Sequence of chain 7.U:
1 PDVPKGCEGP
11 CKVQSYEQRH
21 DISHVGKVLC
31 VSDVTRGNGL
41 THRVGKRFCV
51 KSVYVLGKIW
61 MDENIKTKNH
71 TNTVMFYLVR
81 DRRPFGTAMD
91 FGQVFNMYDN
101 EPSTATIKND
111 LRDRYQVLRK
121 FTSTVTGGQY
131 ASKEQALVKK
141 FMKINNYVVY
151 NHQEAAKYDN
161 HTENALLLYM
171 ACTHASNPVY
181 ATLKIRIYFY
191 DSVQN

The small molecule below binds the protein below.
Small molecule (SMILES): Nc1ccn([C@H]2C[C@H](O[P](=O)(O)OC[C@H]3O[C@@H](n4cnc5c(N)ncnc54)C[C@@H]3O[P](=O)(O)OC[C@H]3O[C@@H](n4cnc5c(N)ncnc54)C[C@@H]3O[P](=O)(O)OC[C@H]3O[C@@H](n4ccc(N)nc4=O)C[C@@H]3O[P](=O)(O)OC[C@H]3O[C@@H](n4ccc(N)nc4=O)C[C@@H]3O[P](=O)(O)OC[C@H]3O[C@@H](n4cnc5c(N)ncnc54)C[C@@H]3O[P](=O)(O)OC[C@H]3O[C@@H](n4ccc(N)nc4=O)C[C@@H]3O)[C@@H](COP(=O)=O)O2)c(=O)n1

Sequence of chain 7.M:
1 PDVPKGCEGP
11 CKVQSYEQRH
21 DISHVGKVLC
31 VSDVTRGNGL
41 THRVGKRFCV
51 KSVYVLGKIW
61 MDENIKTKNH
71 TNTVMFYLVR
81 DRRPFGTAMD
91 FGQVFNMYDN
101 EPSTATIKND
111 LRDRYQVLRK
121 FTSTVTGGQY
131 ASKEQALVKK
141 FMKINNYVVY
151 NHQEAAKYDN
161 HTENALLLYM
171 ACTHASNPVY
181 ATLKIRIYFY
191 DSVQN

Sequence of chain 7.G:
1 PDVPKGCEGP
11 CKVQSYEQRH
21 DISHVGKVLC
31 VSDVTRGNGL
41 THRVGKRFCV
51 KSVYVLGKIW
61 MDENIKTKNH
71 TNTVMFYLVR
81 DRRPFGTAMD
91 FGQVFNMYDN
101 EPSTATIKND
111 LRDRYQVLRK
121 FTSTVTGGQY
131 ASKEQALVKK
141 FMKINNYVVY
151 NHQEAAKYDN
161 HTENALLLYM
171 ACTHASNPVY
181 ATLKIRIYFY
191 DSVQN

Binding-site contacts:
Ligand atom C2 contacts residue PHE141 of chain 7.M at 3.4 Å (hydrophobic).
Ligand atom OP2 contacts residue LYS120 of chain 7.U at 2.7 Å (salt-bridge).
Ligand atom C6 contacts residue PHE141 of chain 7.M at 3.4 Å (hydrophobic).
Ligand atom C5 contacts residue ASP2 of chain 7.M at 3.6 Å.
Ligand atom O4' contacts residue ARG80 of chain 7.U at 3.5 Å (salt-bridge).
Ligand atom C2' contacts residue CYS11 of chain 7.M at 3.6 Å (hydrophobic).
Ligand atom OP1 contacts residue LYS120 of chain 7.U at 2.9 Å (salt-bridge).
Ligand atom O3' contacts residue ASP113 of chain 7.U at 3.3 Å (salt-bridge).
Ligand atom C5' contacts residue ASP113 of chain 7.U at 3.2 Å.
Ligand atom P contacts residue ASP113 of chain 7.U at 3.5 Å.
Ligand atom OP2 contacts residue TYR54 of chain 7.M at 2.8 Å (h-bond).
Ligand atom O3' contacts residue ARG82 of chain 7.U at 3.2 Å (salt-bridge).
Ligand atom O4' contacts residue GLN116 of chain 7.U at 3.6 Å.
Ligand atom C5' contacts residue LYS120 of chain 7.U at 3.6 Å.
Ligand atom C2' contacts residue TYR188 of chain 7.M at 3.1 Å (hydrophobic).
Ligand atom N1 contacts residue PHE141 of chain 7.M at 3.4 Å.
Ligand atom O3' contacts residue LEU118 of chain 7.U at 3.5 Å (h-bond).
Ligand atom OP2 contacts residue ASN195 of chain 7.G at 3.5 Å.
Ligand atom OP1 contacts residue ARG82 of chain 7.U at 2.9 Å (salt-bridge).
Ligand atom OP2 contacts residue TYR188 of chain 7.M at 2.8 Å (h-bond).
Ligand atom O3' contacts residue ASN195 of chain 7.G at 3.5 Å (h-bond).
Ligand atom N3 contacts residue PHE141 of chain 7.M at 3.5 Å.
Ligand atom O3' contacts residue ARG47 of chain 7.G at 3.4 Å (salt-bridge).
Ligand atom OP2 contacts residue ASN195 of chain 7.G at 3.0 Å (h-bond).
Ligand atom OP1 contacts residue ARG112 of chain 7.U at 2.7 Å (salt-bridge).
Ligand atom N6 contacts residue PHE141 of chain 7.M at 3.6 Å.
Ligand atom C5' contacts residue ARG47 of chain 7.G at 3.3 Å.
Ligand atom O2 contacts residue TYR188 of chain 7.M at 3.0 Å.
Ligand atom O3' contacts residue TYR188 of chain 7.M at 2.8 Å (h-bond).
Ligand atom P contacts residue TYR188 of chain 7.M at 3.4 Å.
Ligand atom C5 contacts residue PHE141 of chain 7.M at 3.4 Å (hydrophobic).
Ligand atom C2' contacts residue ASN195 of chain 7.G at 3.6 Å.
Ligand atom OP1 contacts residue ASP113 of chain 7.U at 2.8 Å (salt-bridge).
Ligand atom OP1 contacts residue ARG119 of chain 7.U at 3.5 Å.
Ligand atom C3' contacts residue TYR188 of chain 7.M at 3.1 Å (hydrophobic).
Ligand atom C4 contacts residue PHE141 of chain 7.M at 3.4 Å (hydrophobic).
Ligand atom N4 contacts residue LYS51 of chain 7.M at 3.3 Å.
Ligand atom OP2 contacts residue ARG186 of chain 7.M at 3.0 Å (salt-bridge).
Ligand atom O5' contacts residue ARG112 of chain 7.U at 3.4 Å.
Ligand atom OP1 contacts residue ARG47 of chain 7.G at 3.2 Å (salt-bridge).